Sequence of chain 25.C:
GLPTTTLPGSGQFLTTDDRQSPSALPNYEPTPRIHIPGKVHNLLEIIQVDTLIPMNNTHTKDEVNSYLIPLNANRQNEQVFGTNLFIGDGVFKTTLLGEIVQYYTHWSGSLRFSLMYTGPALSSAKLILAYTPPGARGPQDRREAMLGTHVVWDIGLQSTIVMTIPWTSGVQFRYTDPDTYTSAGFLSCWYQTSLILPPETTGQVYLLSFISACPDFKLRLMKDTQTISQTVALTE

Binding-site contacts:
Ligand atom C4A contacts residue SER175 of chain 25.A at 3.8 Å.
Ligand atom N3A contacts residue PRO174 of chain 25.A at 3.3 Å (h-bond).
Ligand atom C4A contacts residue ALA150 of chain 25.A at 4.0 Å (hydrophobic).
Ligand atom C4B contacts residue PHE186 of chain 25.A at 3.9 Å (hydrophobic).
Ligand atom C4A contacts residue PRO174 of chain 25.A at 3.0 Å (hydrophobic).
Ligand atom O1A contacts residue PHE186 of chain 25.A at 3.4 Å.
Ligand atom N3A contacts residue ALA24 of chain 25.C at 3.8 Å.
Ligand atom CL2 contacts residue TYR128 of chain 25.A at 3.2 Å.
Ligand atom C4B contacts residue TYR152 of chain 25.A at 3.6 Å (hydrophobic).
Ligand atom C5A contacts residue ALA150 of chain 25.A at 3.5 Å (hydrophobic).
Ligand atom CL2 contacts residue ILE104 of chain 25.A at 3.5 Å.
Ligand atom C2A contacts residue PHE186 of chain 25.A at 3.8 Å (hydrophobic).
Ligand atom C1C contacts residue TYR128 of chain 25.A at 3.3 Å (hydrophobic).
Ligand atom C5A contacts residue VAL176 of chain 25.A at 3.5 Å (hydrophobic).
Ligand atom C3B contacts residue MET224 of chain 25.A at 3.6 Å (hydrophobic).
Ligand atom N2 contacts residue MET221 of chain 25.A at 3.5 Å (h-bond).
Ligand atom CL1 contacts residue VAL188 of chain 25.A at 3.7 Å.
Ligand atom O1B contacts residue VAL188 of chain 25.A at 3.7 Å.
Ligand atom C3B contacts residue PHE186 of chain 25.A at 3.9 Å (hydrophobic).
Ligand atom C31 contacts residue LEU106 of chain 25.A at 4.0 Å (hydrophobic).
Ligand atom C5A contacts residue PHE186 of chain 25.A at 4.0 Å (hydrophobic).
Ligand atom C2B contacts residue TYR128 of chain 25.A at 3.9 Å (hydrophobic).
Ligand atom C5B contacts residue TYR152 of chain 25.A at 3.7 Å (hydrophobic).
Ligand atom C3 contacts residue LEU106 of chain 25.A at 3.8 Å (hydrophobic).
Ligand atom C6B contacts residue TYR152 of chain 25.A at 3.9 Å (hydrophobic).
Ligand atom C3C contacts residue TYR152 of chain 25.A at 3.8 Å (hydrophobic).
Ligand atom C3C contacts residue ILE104 of chain 25.A at 3.7 Å (hydrophobic).
Ligand atom C4 contacts residue LEU106 of chain 25.A at 3.9 Å (hydrophobic).
Ligand atom C2B contacts residue MET224 of chain 25.A at 4.0 Å (hydrophobic).
Ligand atom CL1 contacts residue TYR152 of chain 25.A at 3.9 Å.
Ligand atom C2C contacts residue VAL191 of chain 25.A at 4.0 Å (hydrophobic).
Ligand atom CL2 contacts residue MET224 of chain 25.A at 3.4 Å.
Ligand atom CL1 contacts residue LEU25 of chain 25.C at 3.7 Å.
Ligand atom O1 contacts residue MET221 of chain 25.A at 3.5 Å (h-bond).
Ligand atom C5 contacts residue TYR128 of chain 25.A at 3.8 Å (hydrophobic).
Ligand atom C2A contacts residue TYR152 of chain 25.A at 3.8 Å (hydrophobic).
Ligand atom O1 contacts residue ILE104 of chain 25.A at 3.4 Å.
Ligand atom N3A contacts residue TYR152 of chain 25.A at 4.0 Å.
Ligand atom C1B contacts residue VAL188 of chain 25.A at 4.0 Å (hydrophobic).
Ligand atom O1A contacts residue MET224 of chain 25.A at 3.5 Å (h-bond).

Sequence of chain 21.C:
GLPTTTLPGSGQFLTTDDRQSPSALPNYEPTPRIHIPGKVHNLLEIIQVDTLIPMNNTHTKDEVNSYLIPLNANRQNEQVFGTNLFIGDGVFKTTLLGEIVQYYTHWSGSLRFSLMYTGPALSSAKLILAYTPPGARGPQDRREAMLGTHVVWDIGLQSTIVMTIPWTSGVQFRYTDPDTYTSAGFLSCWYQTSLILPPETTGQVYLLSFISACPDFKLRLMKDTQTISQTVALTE

Sequence of chain 25.A:
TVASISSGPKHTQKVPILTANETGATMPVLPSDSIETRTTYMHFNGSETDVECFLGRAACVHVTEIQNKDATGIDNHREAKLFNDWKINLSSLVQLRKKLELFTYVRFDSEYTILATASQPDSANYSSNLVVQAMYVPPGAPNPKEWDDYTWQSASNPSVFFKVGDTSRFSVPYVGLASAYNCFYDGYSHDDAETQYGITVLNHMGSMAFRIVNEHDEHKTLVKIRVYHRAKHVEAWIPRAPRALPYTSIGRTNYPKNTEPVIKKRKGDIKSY

This small molecule binds to this protein.
Small molecule (SMILES): Cc1cc(CCCOc2c(Cl)cc(C3=NCCO3)cc2Cl)on1